Sequence of chain 1.E:
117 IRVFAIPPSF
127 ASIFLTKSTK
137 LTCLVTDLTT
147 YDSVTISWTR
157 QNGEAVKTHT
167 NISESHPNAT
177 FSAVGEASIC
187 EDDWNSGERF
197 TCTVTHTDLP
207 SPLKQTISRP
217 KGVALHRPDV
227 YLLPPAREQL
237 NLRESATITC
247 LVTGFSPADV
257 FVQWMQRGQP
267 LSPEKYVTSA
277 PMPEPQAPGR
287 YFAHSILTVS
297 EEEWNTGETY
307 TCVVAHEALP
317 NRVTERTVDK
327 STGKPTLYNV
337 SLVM

Sequence of chain 1.F:
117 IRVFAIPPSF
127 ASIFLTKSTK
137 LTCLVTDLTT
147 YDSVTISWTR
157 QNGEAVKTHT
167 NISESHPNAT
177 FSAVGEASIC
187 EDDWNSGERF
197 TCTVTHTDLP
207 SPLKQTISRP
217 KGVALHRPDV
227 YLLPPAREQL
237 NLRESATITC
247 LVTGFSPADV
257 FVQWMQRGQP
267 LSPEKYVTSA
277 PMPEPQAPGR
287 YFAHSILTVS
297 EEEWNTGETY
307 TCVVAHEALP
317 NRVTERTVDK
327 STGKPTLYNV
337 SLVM

A protein and the small-molecule ligand that binds it are described below.
Small molecule (SMILES): CC(=O)N[C@@H]1[C@@H](O)[C@H](O)[C@@H](CO)O[C@H]1O

Binding-site contacts:
Ligand atom C4 contacts residue ASN335 of chain 1.F at 4.2 Å.
Ligand atom C5 contacts residue NAG1 of chain 1.H at 3.8 Å.
Ligand atom O4 contacts residue NAG1 of chain 1.H at 4.2 Å.
Ligand atom C6 contacts residue NAG1 of chain 1.H at 4.0 Å.
Ligand atom O6 contacts residue SER337 of chain 1.F at 3.5 Å (h-bond).
Ligand atom N2 contacts residue ASN335 of chain 1.F at 2.8 Å (h-bond).
Ligand atom C7 contacts residue ASN335 of chain 1.F at 3.7 Å.
Ligand atom C2 contacts residue ASN335 of chain 1.F at 2.4 Å.
Ligand atom O7 contacts residue ASN335 of chain 1.F at 4.2 Å.
Ligand atom O5 contacts residue ASN335 of chain 1.F at 2.4 Å (h-bond).
Ligand atom C3 contacts residue ASN335 of chain 1.F at 3.7 Å.
Ligand atom C6 contacts residue SER337 of chain 1.F at 4.2 Å.
Ligand atom C6 contacts residue SER337 of chain 1.E at 4.4 Å.
Ligand atom C5 contacts residue ASN335 of chain 1.F at 3.7 Å.
Ligand atom C1 contacts residue ASN335 of chain 1.F at 1.4 Å.